Binding-site contacts:
Ligand atom NH2 contacts residue GLU189 of chain 1.BA at 3.0 Å (salt-bridge).
Ligand atom CB contacts residue ALA183 of chain 1.BA at 4.1 Å (hydrophobic).
Ligand atom CA contacts residue PHE188 of chain 1.BA at 3.8 Å (hydrophobic).
Ligand atom CZ contacts residue GLU189 of chain 1.BA at 3.4 Å.
Ligand atom CA contacts residue PHE188 of chain 1.BA at 3.3 Å (hydrophobic).
Ligand atom O contacts residue VAL190 of chain 1.BA at 3.2 Å.
Ligand atom CA contacts residue VAL190 of chain 1.BA at 3.6 Å (hydrophobic).
Ligand atom CD contacts residue GLU189 of chain 1.BA at 4.1 Å.
Ligand atom NH1 contacts residue LEU154 of chain 1.BA at 3.6 Å.
Ligand atom O contacts residue VAL190 of chain 1.BA at 3.9 Å.
Ligand atom N contacts residue TYR124 of chain 1.BA at 4.2 Å.
Ligand atom CA contacts residue GLU189 of chain 1.BA at 4.1 Å.
Ligand atom NH1 contacts residue ILE153 of chain 1.BA at 3.9 Å.
Ligand atom C contacts residue VAL190 of chain 1.BA at 3.9 Å (hydrophobic).
Ligand atom CA contacts residue LEU171 of chain 1.BA at 3.9 Å (hydrophobic).
Ligand atom NE contacts residue GLU189 of chain 1.BA at 2.9 Å (salt-bridge).
Ligand atom CB contacts residue PHE188 of chain 1.BA at 3.8 Å (hydrophobic).
Ligand atom NE contacts residue LEU154 of chain 1.BA at 3.9 Å.
Ligand atom CG contacts residue VAL190 of chain 1.BA at 4.0 Å (hydrophobic).
Ligand atom O contacts residue PHE188 of chain 1.BA at 3.7 Å.
Ligand atom C contacts residue PHE188 of chain 1.BA at 3.8 Å (hydrophobic).
Ligand atom NH2 contacts residue ILE153 of chain 1.BA at 3.8 Å.
Ligand atom CD contacts residue GLY150 of chain 1.BA at 3.3 Å.
Ligand atom CB contacts residue PHE188 of chain 1.BA at 3.5 Å (hydrophobic).
Ligand atom NH2 contacts residue LEU154 of chain 1.BA at 3.9 Å.
Ligand atom C contacts residue TYR124 of chain 1.BA at 3.6 Å (hydrophobic).
Ligand atom C contacts residue PHE188 of chain 1.BA at 3.4 Å (hydrophobic).
Ligand atom O contacts residue LYS187 of chain 1.BA at 3.3 Å.
Ligand atom N contacts residue PHE188 of chain 1.BA at 2.8 Å (h-bond).
Ligand atom C contacts residue ALA183 of chain 1.BA at 3.9 Å (hydrophobic).
Ligand atom CG2 contacts residue LEU171 of chain 1.BA at 3.3 Å (hydrophobic).
Ligand atom N contacts residue VAL190 of chain 1.BA at 3.3 Å (h-bond).
Ligand atom O contacts residue ILE192 of chain 1.BA at 3.8 Å.
Ligand atom CZ contacts residue LEU154 of chain 1.BA at 3.5 Å (hydrophobic).
Ligand atom CG2 contacts residue GLU189 of chain 1.BA at 3.6 Å.
Ligand atom CD1 contacts residue PHE172 of chain 1.BA at 3.7 Å (hydrophobic).
Ligand atom CA contacts residue TYR124 of chain 1.BA at 3.5 Å (hydrophobic).
Ligand atom NH1 contacts residue GLY150 of chain 1.BA at 3.3 Å (h-bond).
Ligand atom O contacts residue TYR124 of chain 1.BA at 3.8 Å.
Ligand atom O contacts residue LEU171 of chain 1.BA at 3.7 Å.

The protein below binds the small molecule below.
Small molecule (SMILES): CC[C@H](C)[C@H](N)C(=O)N[C@@H](CO)C(=O)NCC(=O)N[C@@H](CCCN=C(N)N)C(=O)N[C@@H](C)C(=O)N[C@H](C(=O)N[C@@H](C)C=O)[C@@H](C)O

Sequence of chain 1.BA:
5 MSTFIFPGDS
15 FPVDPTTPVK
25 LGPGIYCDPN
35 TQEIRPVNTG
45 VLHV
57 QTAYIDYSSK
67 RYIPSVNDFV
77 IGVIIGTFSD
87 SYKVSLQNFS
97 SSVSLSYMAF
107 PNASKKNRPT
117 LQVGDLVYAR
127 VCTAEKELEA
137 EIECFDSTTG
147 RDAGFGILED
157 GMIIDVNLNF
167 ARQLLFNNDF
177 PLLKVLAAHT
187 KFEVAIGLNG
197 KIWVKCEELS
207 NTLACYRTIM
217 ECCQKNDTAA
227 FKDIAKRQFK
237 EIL